Binding-site contacts:
Ligand atom C4 contacts residue GLN174 of chain 1.A at 3.7 Å.
Ligand atom C3 contacts residue CYS173 of chain 1.A at 3.6 Å (hydrophobic).
Ligand atom C2 contacts residue CYS173 of chain 1.A at 4.2 Å (hydrophobic).
Ligand atom C6 contacts residue GLY196 of chain 1.A at 3.5 Å.
Ligand atom C5 contacts residue SO41 of chain 1.D at 4.3 Å.
Ligand atom C contacts residue GLY194 of chain 1.A at 4.0 Å.
Ligand atom N contacts residue CYS197 of chain 1.A at 4.2 Å.
Ligand atom C3 contacts residue SER177 of chain 1.A at 3.5 Å.
Ligand atom N contacts residue ASP171 of chain 1.A at 2.7 Å (salt-bridge).
Ligand atom C1 contacts residue SER172 of chain 1.A at 3.8 Å.
Ligand atom C6 contacts residue SER172 of chain 1.A at 4.3 Å.
Ligand atom C contacts residue GLY204 of chain 1.A at 3.9 Å.
Ligand atom C2 contacts residue SER172 of chain 1.A at 3.5 Å.
Ligand atom C contacts residue ASP171 of chain 1.A at 3.9 Å.
Ligand atom C3 contacts residue SO41 of chain 1.D at 4.2 Å.
Ligand atom C4 contacts residue SER177 of chain 1.A at 3.8 Å.
Ligand atom C1 contacts residue GLY196 of chain 1.A at 4.2 Å.
Ligand atom C2 contacts residue VAL191 of chain 1.A at 3.8 Å (hydrophobic).
Ligand atom C3 contacts residue SER192 of chain 1.A at 4.2 Å.
Ligand atom N contacts residue SER172 of chain 1.A at 2.7 Å (h-bond).
Ligand atom C5 contacts residue GLN174 of chain 1.A at 3.9 Å.
Ligand atom C6 contacts residue CYS173 of chain 1.A at 4.3 Å (hydrophobic).
Ligand atom C contacts residue GLY196 of chain 1.A at 4.0 Å.
Ligand atom C contacts residue TRP193 of chain 1.A at 3.5 Å (hydrophobic).
Ligand atom C contacts residue SER172 of chain 1.A at 3.5 Å.
Ligand atom C2 contacts residue TRP193 of chain 1.A at 4.1 Å (hydrophobic).
Ligand atom C4 contacts residue SO41 of chain 1.D at 3.4 Å.
Ligand atom C6 contacts residue TRP193 of chain 1.A at 4.2 Å (hydrophobic).
Ligand atom C6 contacts residue CYS197 of chain 1.A at 4.1 Å (hydrophobic).
Ligand atom C3 contacts residue GLN174 of chain 1.A at 4.2 Å.
Ligand atom C6 contacts residue GLY194 of chain 1.A at 4.0 Å.
Ligand atom C1 contacts residue CYS173 of chain 1.A at 4.2 Å (hydrophobic).
Ligand atom N contacts residue GLY204 of chain 1.A at 4.2 Å.
Ligand atom C1 contacts residue GLY194 of chain 1.A at 4.0 Å.
Ligand atom C1 contacts residue TRP193 of chain 1.A at 3.8 Å (hydrophobic).
Ligand atom C3 contacts residue TRP193 of chain 1.A at 4.4 Å (hydrophobic).
Ligand atom C3 contacts residue VAL191 of chain 1.A at 3.9 Å (hydrophobic).
Ligand atom N contacts residue GLY196 of chain 1.A at 3.4 Å (h-bond).
Ligand atom C5 contacts residue CYS173 of chain 1.A at 4.1 Å (hydrophobic).
Ligand atom C4 contacts residue CYS173 of chain 1.A at 3.7 Å (hydrophobic).

Sequence of chain 1.A:
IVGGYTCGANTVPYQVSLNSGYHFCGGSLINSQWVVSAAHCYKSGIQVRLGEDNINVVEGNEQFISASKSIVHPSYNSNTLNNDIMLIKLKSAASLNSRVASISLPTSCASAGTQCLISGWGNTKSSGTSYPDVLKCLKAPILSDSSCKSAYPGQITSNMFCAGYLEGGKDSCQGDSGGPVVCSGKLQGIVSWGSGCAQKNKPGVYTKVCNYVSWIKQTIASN

A protein and the small-molecule ligand that binds it are described below.
Small molecule (SMILES): NCc1ccccc1